Binding-site contacts:
Ligand atom O6 contacts residue ASN239 of chain 1.A at 4.4 Å.
Ligand atom O7 contacts residue LEU238 of chain 1.A at 4.0 Å.
Ligand atom C8 contacts residue ASN239 of chain 1.A at 4.4 Å.
Ligand atom C2 contacts residue ASN239 of chain 1.A at 2.5 Å.
Ligand atom C4 contacts residue ASN239 of chain 1.A at 4.2 Å.
Ligand atom C7 contacts residue ASN239 of chain 1.A at 3.2 Å.
Ligand atom O7 contacts residue MET237 of chain 1.A at 3.0 Å (h-bond).
Ligand atom C5 contacts residue ASN239 of chain 1.A at 3.7 Å.
Ligand atom O7 contacts residue ASN239 of chain 1.A at 3.2 Å (h-bond).
Ligand atom C7 contacts residue MET237 of chain 1.A at 3.7 Å (hydrophobic).
Ligand atom C1 contacts residue ASN239 of chain 1.A at 1.4 Å.
Ligand atom C3 contacts residue ASN239 of chain 1.A at 3.8 Å.
Ligand atom O5 contacts residue ASN239 of chain 1.A at 2.4 Å (h-bond).
Ligand atom N2 contacts residue ASN239 of chain 1.A at 2.9 Å (h-bond).
Ligand atom N2 contacts residue MET237 of chain 1.A at 3.8 Å.

Sequence of chain 1.A:
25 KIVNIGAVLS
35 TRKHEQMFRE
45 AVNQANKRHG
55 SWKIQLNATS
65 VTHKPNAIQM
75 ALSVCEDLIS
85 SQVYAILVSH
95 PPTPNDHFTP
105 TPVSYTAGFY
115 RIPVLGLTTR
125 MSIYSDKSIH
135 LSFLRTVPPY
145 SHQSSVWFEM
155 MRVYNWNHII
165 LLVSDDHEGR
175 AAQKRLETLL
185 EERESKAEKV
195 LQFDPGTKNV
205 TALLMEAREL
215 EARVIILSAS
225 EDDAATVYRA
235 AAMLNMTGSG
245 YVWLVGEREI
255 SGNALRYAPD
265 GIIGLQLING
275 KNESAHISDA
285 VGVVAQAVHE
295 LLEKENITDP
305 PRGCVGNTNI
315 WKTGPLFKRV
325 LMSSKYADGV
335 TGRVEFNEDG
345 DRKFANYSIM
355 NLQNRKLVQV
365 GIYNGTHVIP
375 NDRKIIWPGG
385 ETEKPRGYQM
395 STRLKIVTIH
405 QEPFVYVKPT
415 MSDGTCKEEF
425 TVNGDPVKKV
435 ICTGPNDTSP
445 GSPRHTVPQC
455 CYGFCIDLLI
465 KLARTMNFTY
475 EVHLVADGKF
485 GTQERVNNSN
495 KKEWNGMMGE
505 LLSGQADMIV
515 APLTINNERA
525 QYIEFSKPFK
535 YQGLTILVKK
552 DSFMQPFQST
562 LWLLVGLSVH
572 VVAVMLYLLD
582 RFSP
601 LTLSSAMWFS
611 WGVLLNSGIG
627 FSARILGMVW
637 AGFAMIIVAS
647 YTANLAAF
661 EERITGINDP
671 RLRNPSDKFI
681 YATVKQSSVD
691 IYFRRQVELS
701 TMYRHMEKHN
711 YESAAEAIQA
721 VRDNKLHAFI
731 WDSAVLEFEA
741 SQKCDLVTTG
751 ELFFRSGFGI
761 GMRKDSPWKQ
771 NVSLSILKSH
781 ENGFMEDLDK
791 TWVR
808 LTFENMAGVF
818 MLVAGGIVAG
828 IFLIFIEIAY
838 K

This small molecule binds to this protein.
Small molecule (SMILES): CC(=O)N[C@@H]1[C@@H](O)[C@H](O)[C@@H](CO)O[C@H]1O